A small-molecule ligand and the protein it binds are described below.
Small molecule (SMILES): CC(=O)N[C@@H]1[C@@H](O)[C@H](O)[C@@H](CO)O[C@H]1O

Binding-site contacts:
Ligand atom C7 contacts residue ASN317 of chain 1.B at 3.1 Å.
Ligand atom C8 contacts residue ASN317 of chain 1.B at 3.8 Å.
Ligand atom N2 contacts residue ASN317 of chain 1.B at 3.4 Å (h-bond).
Ligand atom C1 contacts residue SER319 of chain 1.B at 4.0 Å.
Ligand atom O7 contacts residue ASN317 of chain 1.B at 3.0 Å (h-bond).
Ligand atom C2 contacts residue ASN317 of chain 1.B at 3.6 Å.
Ligand atom O5 contacts residue ASN317 of chain 1.B at 4.2 Å.
Ligand atom C1 contacts residue ASN317 of chain 1.B at 3.2 Å.
Ligand atom O6 contacts residue ARG504 of chain 1.B at 4.4 Å.

Sequence of chain 1.B:
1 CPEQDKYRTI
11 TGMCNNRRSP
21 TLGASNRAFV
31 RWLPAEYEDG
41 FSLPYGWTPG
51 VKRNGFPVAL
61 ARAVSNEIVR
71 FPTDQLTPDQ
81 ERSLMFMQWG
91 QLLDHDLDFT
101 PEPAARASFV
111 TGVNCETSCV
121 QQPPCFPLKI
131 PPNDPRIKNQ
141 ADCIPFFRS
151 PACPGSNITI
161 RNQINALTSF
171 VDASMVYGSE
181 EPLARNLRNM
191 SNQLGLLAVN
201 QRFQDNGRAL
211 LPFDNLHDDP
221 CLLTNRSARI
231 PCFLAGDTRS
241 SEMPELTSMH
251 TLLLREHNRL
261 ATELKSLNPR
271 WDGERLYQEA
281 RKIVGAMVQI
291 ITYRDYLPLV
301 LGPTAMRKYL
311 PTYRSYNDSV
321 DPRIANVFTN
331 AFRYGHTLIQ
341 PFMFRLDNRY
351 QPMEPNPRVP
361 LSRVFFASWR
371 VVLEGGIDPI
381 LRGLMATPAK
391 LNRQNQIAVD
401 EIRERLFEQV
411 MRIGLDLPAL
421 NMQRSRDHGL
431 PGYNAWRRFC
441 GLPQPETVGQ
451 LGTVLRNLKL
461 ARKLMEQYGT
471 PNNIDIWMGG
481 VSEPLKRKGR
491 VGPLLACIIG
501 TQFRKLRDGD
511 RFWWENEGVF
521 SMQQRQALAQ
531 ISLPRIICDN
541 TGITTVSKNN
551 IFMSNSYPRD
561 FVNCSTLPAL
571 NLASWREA